A small-molecule ligand and the protein it binds are described below.
Small molecule (SMILES): C[C@H](N)C(=O)O

Sequence of chain 1.B:
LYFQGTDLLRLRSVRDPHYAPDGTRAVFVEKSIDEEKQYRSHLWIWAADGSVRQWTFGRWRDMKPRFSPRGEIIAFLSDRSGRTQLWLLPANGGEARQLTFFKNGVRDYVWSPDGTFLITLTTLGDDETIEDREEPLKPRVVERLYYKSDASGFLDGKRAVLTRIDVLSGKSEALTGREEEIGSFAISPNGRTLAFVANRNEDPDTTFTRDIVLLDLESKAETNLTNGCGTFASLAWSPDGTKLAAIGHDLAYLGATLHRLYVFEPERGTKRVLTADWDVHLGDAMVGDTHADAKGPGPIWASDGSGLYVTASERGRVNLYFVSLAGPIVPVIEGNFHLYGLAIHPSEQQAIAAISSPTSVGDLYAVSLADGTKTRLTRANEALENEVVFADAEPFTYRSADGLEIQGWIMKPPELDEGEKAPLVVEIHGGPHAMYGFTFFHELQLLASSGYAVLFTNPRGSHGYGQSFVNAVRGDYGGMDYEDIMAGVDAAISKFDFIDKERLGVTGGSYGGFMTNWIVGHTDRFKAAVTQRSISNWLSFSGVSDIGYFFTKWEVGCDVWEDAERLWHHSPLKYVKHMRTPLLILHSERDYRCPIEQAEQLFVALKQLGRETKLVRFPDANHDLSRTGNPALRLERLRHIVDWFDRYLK

Binding-site contacts:
Ligand atom C contacts residue SER628 of chain 1.B at 4.5 Å.
Ligand atom O contacts residue LEU626 of chain 1.B at 4.3 Å.
Ligand atom C contacts residue GLN572 of chain 1.B at 4.5 Å.
Ligand atom OXT contacts residue ARG573 of chain 1.B at 3.4 Å (salt-bridge).
Ligand atom N contacts residue LEU665 of chain 1.B at 3.6 Å.
Ligand atom O contacts residue PHE658 of chain 1.B at 3.5 Å.
Ligand atom CB contacts residue GLN572 of chain 1.B at 3.2 Å.
Ligand atom OXT contacts residue LEU626 of chain 1.B at 2.9 Å (h-bond).
Ligand atom OXT contacts residue GLN572 of chain 1.B at 3.8 Å.
Ligand atom O contacts residue ARG677 of chain 1.B at 4.4 Å.
Ligand atom CA contacts residue ARG573 of chain 1.B at 3.5 Å.
Ligand atom CA contacts residue GLN572 of chain 1.B at 4.3 Å.
Ligand atom OXT contacts residue HIS627 of chain 1.B at 3.3 Å (h-bond).
Ligand atom O contacts residue HIS627 of chain 1.B at 4.0 Å.
Ligand atom CB contacts residue ARG677 of chain 1.B at 3.0 Å.
Ligand atom C contacts residue HIS627 of chain 1.B at 4.1 Å.
Ligand atom C contacts residue LEU626 of chain 1.B at 4.0 Å (hydrophobic).
Ligand atom O contacts residue LEU665 of chain 1.B at 3.5 Å.
Ligand atom O contacts residue SER628 of chain 1.B at 3.7 Å.
Ligand atom C contacts residue ARG573 of chain 1.B at 4.1 Å.
Ligand atom C contacts residue LEU665 of chain 1.B at 4.4 Å (hydrophobic).
Ligand atom CB contacts residue ARG573 of chain 1.B at 2.9 Å.
Ligand atom N contacts residue SER666 of chain 1.B at 4.0 Å.
Ligand atom CA contacts residue ARG677 of chain 1.B at 4.2 Å.
Ligand atom N contacts residue ARG677 of chain 1.B at 4.2 Å.
Ligand atom N contacts residue ARG573 of chain 1.B at 3.8 Å.
Ligand atom C contacts residue ARG677 of chain 1.B at 4.4 Å.
Ligand atom N contacts residue HIS663 of chain 1.B at 4.2 Å.